A small-molecule ligand and the protein it binds are described below.
Small molecule (SMILES): O=CCP(=O)(O)O

Binding-site contacts:
Ligand atom O2P contacts residue ARG111 of chain 1.F at 2.8 Å (salt-bridge).
Ligand atom P contacts residue THR295 of chain 1.F at 3.9 Å.
Ligand atom O1P contacts residue HIS162 of chain 1.F at 2.8 Å (h-bond).
Ligand atom P contacts residue ARG293 of chain 1.F at 3.6 Å.
Ligand atom C2 contacts residue CYS294 of chain 1.F at 1.8 Å (hydrophobic).
Ligand atom C2 contacts residue MET166 of chain 1.F at 4.0 Å (hydrophobic).
Ligand atom C2 contacts residue THR295 of chain 1.F at 4.4 Å.
Ligand atom O2P contacts residue ARG450 of chain 1.F at 3.0 Å (salt-bridge).
Ligand atom C1 contacts residue CYS294 of chain 1.F at 2.9 Å (hydrophobic).
Ligand atom P contacts residue CYS294 of chain 1.F at 3.5 Å.
Ligand atom P contacts residue HIS162 of chain 1.F at 3.8 Å.
Ligand atom O2 contacts residue ARG293 of chain 1.F at 3.8 Å.
Ligand atom C1 contacts residue HIS162 of chain 1.F at 4.3 Å.
Ligand atom O1P contacts residue ARG111 of chain 1.F at 3.8 Å.
Ligand atom O1P contacts residue CYS294 of chain 1.F at 4.0 Å.
Ligand atom O2P contacts residue ARG293 of chain 1.F at 3.5 Å (salt-bridge).
Ligand atom C1 contacts residue MET166 of chain 1.F at 3.8 Å (hydrophobic).
Ligand atom O2 contacts residue HIS162 of chain 1.F at 4.1 Å.
Ligand atom O3P contacts residue CYS294 of chain 1.F at 3.4 Å (h-bond).
Ligand atom O3P contacts residue THR295 of chain 1.F at 2.6 Å (h-bond).
Ligand atom O1P contacts residue ARG293 of chain 1.F at 2.8 Å (salt-bridge).
Ligand atom O2 contacts residue ASN161 of chain 1.F at 3.1 Å (h-bond).
Ligand atom O3P contacts residue ARG293 of chain 1.F at 3.0 Å (salt-bridge).
Ligand atom O2 contacts residue MET166 of chain 1.F at 3.7 Å.
Ligand atom C2 contacts residue ASN161 of chain 1.F at 4.3 Å.
Ligand atom O2 contacts residue CYS294 of chain 1.F at 2.6 Å (h-bond).
Ligand atom O2P contacts residue HIS162 of chain 1.F at 4.0 Å.
Ligand atom P contacts residue ARG450 of chain 1.F at 3.8 Å.
Ligand atom C1 contacts residue PHE456 of chain 1.F at 4.3 Å (hydrophobic).
Ligand atom C1 contacts residue ARG450 of chain 1.F at 3.9 Å.
Ligand atom P contacts residue ARG111 of chain 1.F at 3.9 Å.
Ligand atom O3P contacts residue ARG450 of chain 1.F at 4.1 Å.
Ligand atom C2 contacts residue ARG293 of chain 1.F at 4.5 Å.
Ligand atom O3P contacts residue PHE456 of chain 1.F at 4.0 Å.
Ligand atom O1P contacts residue THR295 of chain 1.F at 3.9 Å.

Sequence of chain 1.F:
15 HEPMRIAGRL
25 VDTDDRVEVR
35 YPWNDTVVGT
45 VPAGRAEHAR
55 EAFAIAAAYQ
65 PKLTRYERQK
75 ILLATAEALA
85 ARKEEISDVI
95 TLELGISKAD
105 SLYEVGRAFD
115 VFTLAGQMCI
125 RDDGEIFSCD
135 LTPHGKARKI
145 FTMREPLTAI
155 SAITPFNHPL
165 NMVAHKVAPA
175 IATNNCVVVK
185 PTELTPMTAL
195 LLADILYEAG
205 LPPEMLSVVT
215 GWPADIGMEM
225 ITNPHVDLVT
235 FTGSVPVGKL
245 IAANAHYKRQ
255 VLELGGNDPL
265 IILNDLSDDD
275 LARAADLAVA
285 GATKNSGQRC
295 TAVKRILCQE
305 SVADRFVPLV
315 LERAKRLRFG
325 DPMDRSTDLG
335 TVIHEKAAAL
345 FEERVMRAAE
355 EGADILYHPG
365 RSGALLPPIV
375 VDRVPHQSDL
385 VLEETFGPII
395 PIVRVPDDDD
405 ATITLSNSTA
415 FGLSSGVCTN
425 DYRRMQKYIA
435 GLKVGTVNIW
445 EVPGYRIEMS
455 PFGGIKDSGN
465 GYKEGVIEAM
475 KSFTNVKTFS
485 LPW